Sequence of chain 1.B:
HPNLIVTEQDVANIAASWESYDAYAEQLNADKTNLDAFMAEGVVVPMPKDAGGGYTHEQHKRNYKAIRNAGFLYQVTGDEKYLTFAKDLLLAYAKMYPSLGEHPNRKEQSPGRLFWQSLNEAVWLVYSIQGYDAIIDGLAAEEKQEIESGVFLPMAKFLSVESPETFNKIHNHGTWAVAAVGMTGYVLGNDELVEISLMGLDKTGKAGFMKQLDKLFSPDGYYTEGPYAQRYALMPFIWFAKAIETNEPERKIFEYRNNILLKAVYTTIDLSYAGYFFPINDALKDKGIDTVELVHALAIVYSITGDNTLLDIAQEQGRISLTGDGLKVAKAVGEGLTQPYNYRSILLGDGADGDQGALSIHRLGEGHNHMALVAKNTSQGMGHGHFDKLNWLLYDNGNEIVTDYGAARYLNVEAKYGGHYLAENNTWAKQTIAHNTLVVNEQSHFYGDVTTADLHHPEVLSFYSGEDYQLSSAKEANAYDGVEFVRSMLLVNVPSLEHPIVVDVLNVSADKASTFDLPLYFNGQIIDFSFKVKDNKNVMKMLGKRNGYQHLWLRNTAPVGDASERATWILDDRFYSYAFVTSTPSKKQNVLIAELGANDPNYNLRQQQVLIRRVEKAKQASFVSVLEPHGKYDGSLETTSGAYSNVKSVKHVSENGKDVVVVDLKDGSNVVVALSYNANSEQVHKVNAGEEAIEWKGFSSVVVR

Binding-site contacts:
Ligand atom C6 contacts residue ASN149 of chain 1.A at 3.5 Å.
Ligand atom C6 contacts residue HIS202 of chain 1.A at 3.7 Å.
Ligand atom O5 contacts residue HIS202 of chain 1.A at 3.2 Å (h-bond).
Ligand atom O6A contacts residue ASN201 of chain 1.A at 3.8 Å.
Ligand atom O6A contacts residue HIS202 of chain 1.A at 2.7 Å (h-bond).
Ligand atom C6 contacts residue LYS136 of chain 1.A at 3.7 Å.
Ligand atom O6B contacts residue ASN149 of chain 1.A at 3.6 Å.
Ligand atom O2 contacts residue HIS202 of chain 1.A at 3.4 Å.
Ligand atom O6A contacts residue ASN149 of chain 1.A at 3.0 Å (h-bond).
Ligand atom C4 contacts residue GLU667 of chain 1.B at 3.3 Å.
Ligand atom O2 contacts residue GLN146 of chain 1.A at 2.7 Å (h-bond).
Ligand atom O3 contacts residue GLN146 of chain 1.A at 3.1 Å (h-bond).
Ligand atom O6B contacts residue LYS136 of chain 1.A at 2.7 Å (salt-bridge).
Ligand atom C2 contacts residue TYR257 of chain 1.A at 3.8 Å (hydrophobic).
Ligand atom O4 contacts residue ARG438 of chain 1.A at 3.4 Å (salt-bridge).
Ligand atom O2 contacts residue HIS200 of chain 1.A at 3.8 Å.
Ligand atom C3 contacts residue ARG438 of chain 1.A at 3.8 Å.
Ligand atom C5 contacts residue TYR450 of chain 1.A at 3.4 Å (hydrophobic).
Ligand atom O6B contacts residue HIS449 of chain 1.A at 3.3 Å (h-bond).
Ligand atom C3 contacts residue TYR261 of chain 1.A at 3.7 Å (hydrophobic).
Ligand atom C3 contacts residue ARG260 of chain 1.A at 3.7 Å.
Ligand atom O5 contacts residue LYS136 of chain 1.A at 3.1 Å (salt-bridge).
Ligand atom O3 contacts residue TYR257 of chain 1.A at 3.4 Å (h-bond).
Ligand atom O3 contacts residue GLU667 of chain 1.B at 2.8 Å (salt-bridge).
Ligand atom C3 contacts residue GLU667 of chain 1.B at 3.6 Å.
Ligand atom C2 contacts residue HIS202 of chain 1.A at 3.8 Å.
Ligand atom O6A contacts residue TYR450 of chain 1.A at 3.3 Å.
Ligand atom O3 contacts residue ARG438 of chain 1.A at 3.6 Å.
Ligand atom O5 contacts residue ARG438 of chain 1.A at 3.3 Å (salt-bridge).
Ligand atom O2 contacts residue TYR257 of chain 1.A at 2.9 Å (h-bond).
Ligand atom C2 contacts residue GLN146 of chain 1.A at 3.7 Å.
Ligand atom O2 contacts residue LYS198 of chain 1.A at 2.7 Å (salt-bridge).
Ligand atom O2 contacts residue ARG438 of chain 1.A at 2.9 Å (salt-bridge).
Ligand atom C5 contacts residue TYR261 of chain 1.A at 3.6 Å (hydrophobic).
Ligand atom O3 contacts residue ARG260 of chain 1.A at 2.7 Å (salt-bridge).
Ligand atom C1 contacts residue ARG438 of chain 1.A at 3.8 Å.
Ligand atom O2 contacts residue LEU440 of chain 1.A at 3.8 Å.
Ligand atom C4 contacts residue TYR261 of chain 1.A at 3.8 Å (hydrophobic).
Ligand atom O3 contacts residue HIS413 of chain 1.A at 3.5 Å (h-bond).
Ligand atom O6B contacts residue GLN146 of chain 1.A at 3.2 Å (h-bond).

Sequence of chain 1.A:
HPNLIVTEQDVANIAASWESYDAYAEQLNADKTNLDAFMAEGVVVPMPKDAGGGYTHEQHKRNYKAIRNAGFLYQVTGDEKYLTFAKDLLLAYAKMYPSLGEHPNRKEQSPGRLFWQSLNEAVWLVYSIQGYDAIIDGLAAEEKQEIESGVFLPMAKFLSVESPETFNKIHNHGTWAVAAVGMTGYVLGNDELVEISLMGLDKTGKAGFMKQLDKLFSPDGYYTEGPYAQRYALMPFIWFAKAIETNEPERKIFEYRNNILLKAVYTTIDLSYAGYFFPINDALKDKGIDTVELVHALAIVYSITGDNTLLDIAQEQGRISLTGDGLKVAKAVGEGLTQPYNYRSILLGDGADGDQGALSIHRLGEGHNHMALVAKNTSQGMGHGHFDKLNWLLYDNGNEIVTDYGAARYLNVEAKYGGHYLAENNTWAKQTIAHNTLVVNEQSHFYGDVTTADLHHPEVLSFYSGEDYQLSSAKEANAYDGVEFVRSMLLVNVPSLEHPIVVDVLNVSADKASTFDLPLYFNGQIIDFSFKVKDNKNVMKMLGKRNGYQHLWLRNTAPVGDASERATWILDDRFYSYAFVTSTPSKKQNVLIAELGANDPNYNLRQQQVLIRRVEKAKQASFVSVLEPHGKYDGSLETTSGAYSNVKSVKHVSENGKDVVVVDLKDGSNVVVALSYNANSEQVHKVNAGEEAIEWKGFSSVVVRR

The protein below binds the small molecule below.
Small molecule (SMILES): O=C(O)[C@@H]1C[C@H](O)[C@H](O)[C@H](O[C@H]2[C@H](O)[C@H](O)[C@H](O[C@H]3[C@H](O)[C@H](O)[C@H](O)O[C@H]3C(=O)O)O[C@@H]2C(=O)O)O1